Sequence of chain 1.A:
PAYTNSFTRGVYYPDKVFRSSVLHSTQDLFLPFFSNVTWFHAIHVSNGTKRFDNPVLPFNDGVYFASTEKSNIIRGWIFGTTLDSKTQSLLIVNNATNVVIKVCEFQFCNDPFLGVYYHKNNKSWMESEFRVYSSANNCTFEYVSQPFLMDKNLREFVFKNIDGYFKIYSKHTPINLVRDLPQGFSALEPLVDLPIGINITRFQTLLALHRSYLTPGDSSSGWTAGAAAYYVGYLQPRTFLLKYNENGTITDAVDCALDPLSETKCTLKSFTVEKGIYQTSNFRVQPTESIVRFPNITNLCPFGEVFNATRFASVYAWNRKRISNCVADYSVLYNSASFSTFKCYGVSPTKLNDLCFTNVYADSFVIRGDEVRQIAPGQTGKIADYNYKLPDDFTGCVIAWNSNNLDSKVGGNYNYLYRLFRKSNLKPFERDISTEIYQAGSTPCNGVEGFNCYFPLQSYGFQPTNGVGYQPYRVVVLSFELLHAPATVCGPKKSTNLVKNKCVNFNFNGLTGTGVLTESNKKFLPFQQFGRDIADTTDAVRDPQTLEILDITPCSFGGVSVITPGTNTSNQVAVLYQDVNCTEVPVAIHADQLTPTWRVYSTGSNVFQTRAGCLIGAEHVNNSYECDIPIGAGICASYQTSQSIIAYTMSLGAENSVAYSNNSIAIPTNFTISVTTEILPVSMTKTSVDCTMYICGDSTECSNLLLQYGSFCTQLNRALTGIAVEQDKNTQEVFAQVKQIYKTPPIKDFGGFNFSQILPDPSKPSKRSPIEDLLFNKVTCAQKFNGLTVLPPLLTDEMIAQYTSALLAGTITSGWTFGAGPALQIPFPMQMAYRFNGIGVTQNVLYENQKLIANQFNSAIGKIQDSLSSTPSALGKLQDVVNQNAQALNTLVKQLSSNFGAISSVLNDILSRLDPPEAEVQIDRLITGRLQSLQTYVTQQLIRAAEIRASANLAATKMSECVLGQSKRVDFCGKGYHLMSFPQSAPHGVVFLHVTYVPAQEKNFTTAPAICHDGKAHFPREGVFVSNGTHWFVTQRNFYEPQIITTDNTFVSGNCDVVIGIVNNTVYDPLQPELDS

Binding-site contacts:
Ligand atom C5 contacts residue THR618 of chain 1.A at 4.4 Å.
Ligand atom O6 contacts residue THR618 of chain 1.A at 4.5 Å.
Ligand atom C1 contacts residue ASN616 of chain 1.A at 1.4 Å.
Ligand atom N2 contacts residue ASN616 of chain 1.A at 2.9 Å (h-bond).
Ligand atom C3 contacts residue ASN616 of chain 1.A at 3.8 Å.
Ligand atom C4 contacts residue ASN616 of chain 1.A at 4.2 Å.
Ligand atom C8 contacts residue GLN644 of chain 1.A at 3.7 Å.
Ligand atom C2 contacts residue ASN616 of chain 1.A at 2.5 Å.
Ligand atom C7 contacts residue ASN616 of chain 1.A at 3.3 Å.
Ligand atom C7 contacts residue GLN644 of chain 1.A at 4.4 Å.
Ligand atom O5 contacts residue ASN616 of chain 1.A at 2.4 Å (h-bond).
Ligand atom C5 contacts residue ASN616 of chain 1.A at 3.7 Å.
Ligand atom O6 contacts residue GLU619 of chain 1.A at 3.9 Å.
Ligand atom O5 contacts residue THR618 of chain 1.A at 4.1 Å.
Ligand atom C1 contacts residue THR618 of chain 1.A at 4.4 Å.
Ligand atom N2 contacts residue GLN644 of chain 1.A at 4.3 Å.
Ligand atom O7 contacts residue ASN616 of chain 1.A at 3.2 Å (h-bond).
Ligand atom C8 contacts residue ASN616 of chain 1.A at 4.4 Å.

This protein binds this small molecule.
Small molecule (SMILES): CC(=O)N[C@@H]1[C@@H](O)[C@H](O)[C@@H](CO)O[C@H]1O